Binding-site contacts:
Ligand atom O7 contacts residue LYS30 of chain 1.D at 3.6 Å.
Ligand atom C4 contacts residue ASN31 of chain 1.D at 4.1 Å.
Ligand atom O5 contacts residue ASN31 of chain 1.D at 2.4 Å (h-bond).
Ligand atom C5 contacts residue ASN31 of chain 1.D at 3.7 Å.
Ligand atom C7 contacts residue ASN31 of chain 1.D at 3.5 Å.
Ligand atom N2 contacts residue ASN31 of chain 1.D at 2.8 Å (h-bond).
Ligand atom O7 contacts residue ASN31 of chain 1.D at 4.3 Å.
Ligand atom N2 contacts residue LYS30 of chain 1.D at 4.0 Å.
Ligand atom C3 contacts residue ASN31 of chain 1.D at 3.7 Å.
Ligand atom O7 contacts residue LYS5 of chain 1.D at 4.4 Å.
Ligand atom C2 contacts residue ASN31 of chain 1.D at 2.3 Å.
Ligand atom C7 contacts residue LYS30 of chain 1.D at 4.2 Å.
Ligand atom C1 contacts residue ASN31 of chain 1.D at 1.4 Å.
Ligand atom C8 contacts residue LYS5 of chain 1.D at 4.4 Å.
Ligand atom C8 contacts residue ASN31 of chain 1.D at 3.8 Å.

The protein below binds the small molecule below.
Small molecule (SMILES): CC(=O)N[C@@H]1[C@@H](O)[C@H](O)[C@@H](CO)O[C@H]1O

Sequence of chain 1.D:
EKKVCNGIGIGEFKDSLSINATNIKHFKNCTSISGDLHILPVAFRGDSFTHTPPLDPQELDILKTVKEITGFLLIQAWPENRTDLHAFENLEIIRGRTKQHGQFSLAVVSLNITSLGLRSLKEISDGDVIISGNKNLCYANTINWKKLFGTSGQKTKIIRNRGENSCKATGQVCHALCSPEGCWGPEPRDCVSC